Binding-site contacts:
Ligand atom C15 contacts residue PRO278 of chain 1.B at 4.2 Å (hydrophobic).
Ligand atom N22 contacts residue ARG105 of chain 1.B at 4.1 Å.
Ligand atom O24 contacts residue PRO278 of chain 1.B at 4.5 Å.
Ligand atom C15 contacts residue GLU282 of chain 1.B at 4.3 Å.
Ligand atom C13 contacts residue GLU282 of chain 1.B at 3.5 Å.
Ligand atom S21 contacts residue HIS277 of chain 1.B at 4.1 Å.
Ligand atom S21 contacts residue ARG105 of chain 1.B at 3.5 Å (salt-bridge).
Ligand atom O23 contacts residue ARG105 of chain 1.B at 2.6 Å (salt-bridge).
Ligand atom O24 contacts residue HIS277 of chain 1.B at 3.7 Å.
Ligand atom C14 contacts residue PRO278 of chain 1.B at 4.1 Å (hydrophobic).
Ligand atom O24 contacts residue ARG105 of chain 1.B at 3.6 Å.
Ligand atom O23 contacts residue HIS277 of chain 1.B at 3.9 Å.
Ligand atom C17 contacts residue LEU279 of chain 1.B at 3.8 Å (hydrophobic).
Ligand atom C14 contacts residue GLU282 of chain 1.B at 3.0 Å.
Ligand atom C19 contacts residue LEU279 of chain 1.B at 3.8 Å (hydrophobic).
Ligand atom C19 contacts residue PRO278 of chain 1.B at 3.7 Å (hydrophobic).
Ligand atom C15 contacts residue LEU279 of chain 1.B at 4.1 Å (hydrophobic).
Ligand atom C19 contacts residue HIS277 of chain 1.B at 4.3 Å.
Ligand atom O23 contacts residue LEU279 of chain 1.B at 4.2 Å.
Ligand atom C16 contacts residue LEU279 of chain 1.B at 3.8 Å (hydrophobic).
Ligand atom C20 contacts residue HIS277 of chain 1.B at 4.4 Å.
Ligand atom C18 contacts residue LEU279 of chain 1.B at 3.8 Å (hydrophobic).
Ligand atom C17 contacts residue PRO278 of chain 1.B at 3.7 Å (hydrophobic).
Ligand atom C20 contacts residue LEU279 of chain 1.B at 4.1 Å (hydrophobic).

Sequence of chain 1.B:
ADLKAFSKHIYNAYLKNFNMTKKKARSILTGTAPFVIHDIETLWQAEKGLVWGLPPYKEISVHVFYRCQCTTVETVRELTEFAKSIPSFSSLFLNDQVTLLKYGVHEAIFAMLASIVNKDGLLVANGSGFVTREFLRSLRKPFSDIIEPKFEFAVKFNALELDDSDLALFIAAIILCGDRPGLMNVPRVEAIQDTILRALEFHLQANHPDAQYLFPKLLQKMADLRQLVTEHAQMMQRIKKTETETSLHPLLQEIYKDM

This protein binds this small molecule.
Small molecule (SMILES): COc1ccc(Cl)cc1C(=O)NCCc1ccc(S(=O)(=O)Nc2nnc(C(C)C)s2)cc1